Sequence of chain 3.C:
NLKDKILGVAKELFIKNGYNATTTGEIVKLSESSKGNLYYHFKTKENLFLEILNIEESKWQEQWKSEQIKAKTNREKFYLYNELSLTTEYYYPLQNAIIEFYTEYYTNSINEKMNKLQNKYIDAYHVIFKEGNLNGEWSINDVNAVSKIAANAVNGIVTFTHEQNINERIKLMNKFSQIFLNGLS

A small-molecule ligand and the protein it binds are described below.
Small molecule (SMILES): CCNc1cc2oc3c/c(=[NH+]/CC)c(C)cc-3c(-c3ccccc3C(=O)OCC)c2cc1C

Binding-site contacts:
Ligand atom C17 contacts residue GLU58 of chain 3.C at 3.9 Å.
Ligand atom C25 contacts residue GLN64 of chain 3.C at 3.1 Å.
Ligand atom C17 contacts residue LEU54 of chain 3.C at 3.1 Å (hydrophobic).
Ligand atom C10 contacts residue THR89 of chain 3.C at 3.6 Å.
Ligand atom C15 contacts residue TYR93 of chain 3.C at 3.6 Å (hydrophobic).
Ligand atom C23 contacts residue ILE100 of chain 3.C at 3.6 Å (hydrophobic).
Ligand atom C16 contacts residue LEU54 of chain 3.C at 3.3 Å (hydrophobic).
Ligand atom C12 contacts residue GLN96 of chain 3.C at 3.9 Å.
Ligand atom C1 contacts residue THR89 of chain 3.C at 3.6 Å.
Ligand atom C29 contacts residue GLU58 of chain 3.C at 2.9 Å.
Ligand atom C6 contacts residue TYR93 of chain 3.C at 3.4 Å (hydrophobic).
Ligand atom C18 contacts residue GLU58 of chain 3.C at 3.8 Å.
Ligand atom C9 contacts residue TYR93 of chain 3.C at 3.8 Å (hydrophobic).
Ligand atom C21 contacts residue GLU57 of chain 3.C at 3.4 Å.
Ligand atom O2 contacts residue TYR123 of chain 3.C at 3.6 Å.
Ligand atom C2 contacts residue TYR93 of chain 3.C at 3.6 Å (hydrophobic).
Ligand atom C5 contacts residue TYR93 of chain 3.C at 3.6 Å (hydrophobic).
Ligand atom O1 contacts residue THR89 of chain 3.C at 2.9 Å.
Ligand atom C3 contacts residue TYR93 of chain 3.C at 3.7 Å (hydrophobic).
Ligand atom C29 contacts residue TRP61 of chain 3.C at 3.2 Å (hydrophobic).
Ligand atom C5 contacts residue TRP61 of chain 3.C at 3.9 Å (hydrophobic).
Ligand atom O2 contacts residue GLU58 of chain 3.C at 3.7 Å.
Ligand atom C1 contacts residue TYR93 of chain 3.C at 3.6 Å (hydrophobic).
Ligand atom C29 contacts residue TYR123 of chain 3.C at 3.1 Å (hydrophobic).
Ligand atom C4 contacts residue TYR93 of chain 3.C at 3.7 Å (hydrophobic).
Ligand atom C7 contacts residue TYR93 of chain 3.C at 3.7 Å (hydrophobic).
Ligand atom C21 contacts residue GLN64 of chain 3.C at 3.6 Å.
Ligand atom C28 contacts residue TRP61 of chain 3.C at 3.3 Å (hydrophobic).
Ligand atom C24 contacts residue GLN64 of chain 3.C at 2.9 Å.
Ligand atom C22 contacts residue GLN96 of chain 3.C at 3.6 Å.
Ligand atom O1 contacts residue TYR93 of chain 3.C at 3.5 Å.
Ligand atom C22 contacts residue THR161 of chain 3.C at 3.7 Å.
Ligand atom C7 contacts residue THR89 of chain 3.C at 3.6 Å.
Ligand atom C23 contacts residue GLN96 of chain 3.C at 3.1 Å.
Ligand atom C21 contacts residue TRP61 of chain 3.C at 3.7 Å (hydrophobic).
Ligand atom C28 contacts residue GLU58 of chain 3.C at 3.1 Å.
Ligand atom C11 contacts residue GLN96 of chain 3.C at 3.2 Å.
Ligand atom N1 contacts residue GLN96 of chain 3.C at 3.1 Å (h-bond).
Ligand atom C6 contacts residue THR89 of chain 3.C at 3.5 Å.
Ligand atom C10 contacts residue GLN96 of chain 3.C at 3.5 Å.